This protein binds this small molecule.
Small molecule (SMILES): CC(=O)N[C@@H]1[C@@H](O)[C@H](O)[C@@H](CO)O[C@H]1O

Binding-site contacts:
Ligand atom O5 contacts residue ASN102 of chain 1.C at 2.5 Å (h-bond).
Ligand atom C2 contacts residue ASN102 of chain 1.C at 2.5 Å.
Ligand atom N2 contacts residue ASN102 of chain 1.C at 3.0 Å (h-bond).
Ligand atom C8 contacts residue ASN102 of chain 1.C at 3.8 Å.
Ligand atom C4 contacts residue ASN102 of chain 1.C at 4.4 Å.
Ligand atom O7 contacts residue ASN102 of chain 1.C at 3.4 Å (h-bond).
Ligand atom C1 contacts residue ASN102 of chain 1.C at 1.5 Å.
Ligand atom C7 contacts residue ASN102 of chain 1.C at 3.4 Å.
Ligand atom C5 contacts residue ASN102 of chain 1.C at 3.8 Å.
Ligand atom C3 contacts residue ASN102 of chain 1.C at 3.9 Å.
Ligand atom O6 contacts residue THR104 of chain 1.C at 4.3 Å.

Sequence of chain 1.C:
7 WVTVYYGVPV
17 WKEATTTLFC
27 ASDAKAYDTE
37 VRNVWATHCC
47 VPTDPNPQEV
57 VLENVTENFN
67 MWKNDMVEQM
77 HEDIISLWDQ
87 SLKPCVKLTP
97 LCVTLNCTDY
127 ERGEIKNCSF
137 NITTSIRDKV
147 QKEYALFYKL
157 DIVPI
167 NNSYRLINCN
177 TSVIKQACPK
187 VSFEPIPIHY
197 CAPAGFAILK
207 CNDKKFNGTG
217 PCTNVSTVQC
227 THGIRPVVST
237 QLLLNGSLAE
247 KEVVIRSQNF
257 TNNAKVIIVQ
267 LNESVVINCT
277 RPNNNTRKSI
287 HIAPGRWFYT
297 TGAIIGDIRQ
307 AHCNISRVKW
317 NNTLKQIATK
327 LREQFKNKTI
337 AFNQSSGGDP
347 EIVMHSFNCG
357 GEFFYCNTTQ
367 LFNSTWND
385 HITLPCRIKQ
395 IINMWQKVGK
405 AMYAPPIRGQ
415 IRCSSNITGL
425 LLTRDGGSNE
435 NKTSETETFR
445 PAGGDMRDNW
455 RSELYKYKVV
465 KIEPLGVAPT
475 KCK